Binding-site contacts:
Ligand atom O12 contacts residue ARG203 of chain 1.B at 3.3 Å (salt-bridge).
Ligand atom O21 contacts residue ASN216 of chain 1.B at 3.8 Å.
Ligand atom C1A contacts residue GLY311 of chain 1.B at 3.7 Å.
Ligand atom C3 contacts residue PHE214 of chain 1.B at 3.5 Å (hydrophobic).
Ligand atom C10 contacts residue ALA310 of chain 1.B at 3.7 Å (hydrophobic).
Ligand atom C10 contacts residue GLY311 of chain 1.B at 3.6 Å.
Ligand atom C5 contacts residue PHE214 of chain 1.B at 3.6 Å (hydrophobic).
Ligand atom O3 contacts residue PHE214 of chain 1.B at 3.3 Å.
Ligand atom O1C contacts residue FAD1 of chain 1.K at 2.8 Å (h-bond).
Ligand atom N92 contacts residue GLU357 of chain 1.B at 3.6 Å (salt-bridge).
Ligand atom O21 contacts residue HIS224 of chain 1.B at 3.6 Å.
Ligand atom O10 contacts residue ALA310 of chain 1.B at 3.7 Å.
Ligand atom C11 contacts residue GLY311 of chain 1.B at 3.7 Å.
Ligand atom C95 contacts residue GLU357 of chain 1.B at 3.1 Å.
Ligand atom O1 contacts residue ARG203 of chain 1.B at 3.1 Å (salt-bridge).
Ligand atom O91 contacts residue ASN361 of chain 1.B at 3.7 Å.
Ligand atom C12 contacts residue FAD1 of chain 1.K at 3.4 Å.
Ligand atom O3 contacts residue GLY226 of chain 1.B at 3.7 Å.
Ligand atom C1C contacts residue FAD1 of chain 1.K at 3.6 Å.
Ligand atom C8 contacts residue PHE309 of chain 1.B at 3.7 Å (hydrophobic).
Ligand atom C71 contacts residue MET365 of chain 1.B at 3.5 Å (hydrophobic).
Ligand atom C93 contacts residue GLU357 of chain 1.B at 3.8 Å.
Ligand atom C72 contacts residue PHE309 of chain 1.B at 3.6 Å (hydrophobic).
Ligand atom C71 contacts residue PHE372 of chain 1.B at 3.4 Å (hydrophobic).
Ligand atom O12 contacts residue FAD1 of chain 1.K at 2.9 Å (h-bond).
Ligand atom C7 contacts residue PHE309 of chain 1.B at 3.1 Å (hydrophobic).
Ligand atom O11 contacts residue ARG203 of chain 1.B at 3.7 Å.
Ligand atom O21 contacts residue ALA215 of chain 1.B at 3.7 Å.
Ligand atom C51 contacts residue PRO308 of chain 1.B at 3.5 Å (hydrophobic).
Ligand atom C43 contacts residue FAD1 of chain 1.K at 3.6 Å.
Ligand atom N7 contacts residue PHE309 of chain 1.B at 3.2 Å (h-bond).
Ligand atom C42 contacts residue PRO308 of chain 1.B at 3.1 Å (hydrophobic).
Ligand atom N4 contacts residue FAD1 of chain 1.K at 3.8 Å.
Ligand atom C43 contacts residue GLN182 of chain 1.B at 3.1 Å.
Ligand atom O11 contacts residue GLY311 of chain 1.B at 3.5 Å.
Ligand atom C41 contacts residue PRO308 of chain 1.B at 3.6 Å (hydrophobic).
Ligand atom C61 contacts residue PHE309 of chain 1.B at 3.5 Å (hydrophobic).
Ligand atom O10 contacts residue GLY311 of chain 1.B at 3.5 Å.
Ligand atom N21 contacts residue ASN216 of chain 1.B at 3.8 Å.
Ligand atom C4 contacts residue PHE214 of chain 1.B at 3.8 Å (hydrophobic).

This protein binds this small molecule.
Small molecule (SMILES): C[NH+](C)c1cc(NC(=O)CNC(C)(C)C)c(O)c2c1C[C@H]1C[C@H]3[C@H]([NH+](C)C)C(O)=C(C(N)=O)C(=O)[C@@]3(O)C(O)=C1C2=O

Sequence of chain 1.B:
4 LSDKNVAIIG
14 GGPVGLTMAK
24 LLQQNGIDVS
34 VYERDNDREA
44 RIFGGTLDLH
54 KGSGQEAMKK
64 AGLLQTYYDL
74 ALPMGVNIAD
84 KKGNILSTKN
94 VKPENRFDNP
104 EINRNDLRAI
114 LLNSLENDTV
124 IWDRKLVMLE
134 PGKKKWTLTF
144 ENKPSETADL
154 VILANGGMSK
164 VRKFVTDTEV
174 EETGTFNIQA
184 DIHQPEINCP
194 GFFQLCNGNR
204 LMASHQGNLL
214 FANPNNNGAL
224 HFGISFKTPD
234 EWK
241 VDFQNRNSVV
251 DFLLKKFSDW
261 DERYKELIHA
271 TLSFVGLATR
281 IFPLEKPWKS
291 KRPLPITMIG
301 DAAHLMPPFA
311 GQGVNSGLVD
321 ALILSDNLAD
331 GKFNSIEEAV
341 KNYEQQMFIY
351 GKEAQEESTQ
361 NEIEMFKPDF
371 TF